Sequence of chain 1.B:
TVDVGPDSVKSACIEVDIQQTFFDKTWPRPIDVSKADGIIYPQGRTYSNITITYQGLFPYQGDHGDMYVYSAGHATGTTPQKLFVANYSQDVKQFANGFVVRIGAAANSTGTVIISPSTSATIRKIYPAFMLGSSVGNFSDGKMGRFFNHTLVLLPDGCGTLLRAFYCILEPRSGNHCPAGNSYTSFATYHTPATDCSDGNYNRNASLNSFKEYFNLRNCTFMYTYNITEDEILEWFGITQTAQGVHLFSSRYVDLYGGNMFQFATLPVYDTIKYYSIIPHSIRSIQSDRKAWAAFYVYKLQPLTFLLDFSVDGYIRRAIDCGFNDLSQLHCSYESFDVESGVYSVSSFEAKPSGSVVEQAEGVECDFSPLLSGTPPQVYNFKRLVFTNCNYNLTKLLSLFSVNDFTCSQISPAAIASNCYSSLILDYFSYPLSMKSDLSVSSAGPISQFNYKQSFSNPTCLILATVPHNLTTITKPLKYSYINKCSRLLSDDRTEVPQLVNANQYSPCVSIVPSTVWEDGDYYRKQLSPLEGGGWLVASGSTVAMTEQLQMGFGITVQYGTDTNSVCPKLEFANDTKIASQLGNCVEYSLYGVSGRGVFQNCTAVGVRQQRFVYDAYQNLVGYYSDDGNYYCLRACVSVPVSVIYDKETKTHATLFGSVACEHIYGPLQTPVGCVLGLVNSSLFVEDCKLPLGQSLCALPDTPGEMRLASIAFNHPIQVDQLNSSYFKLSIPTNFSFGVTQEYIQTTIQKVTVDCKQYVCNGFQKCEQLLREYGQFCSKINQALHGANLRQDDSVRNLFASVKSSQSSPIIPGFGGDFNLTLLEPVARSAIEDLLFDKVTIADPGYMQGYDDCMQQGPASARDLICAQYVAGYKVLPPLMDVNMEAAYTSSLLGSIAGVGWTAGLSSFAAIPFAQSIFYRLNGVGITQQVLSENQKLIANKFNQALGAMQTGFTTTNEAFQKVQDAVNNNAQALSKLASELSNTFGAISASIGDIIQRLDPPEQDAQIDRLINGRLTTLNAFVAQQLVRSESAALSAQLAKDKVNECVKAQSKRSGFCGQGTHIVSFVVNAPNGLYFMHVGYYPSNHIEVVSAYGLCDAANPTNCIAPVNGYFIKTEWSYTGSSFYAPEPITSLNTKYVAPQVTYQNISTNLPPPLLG

Binding-site contacts:
Ligand atom C11 contacts residue PHE53 of chain 1.B at 3.2 Å (hydrophobic).
Ligand atom C11 contacts residue GLN50 of chain 1.B at 3.8 Å.
Ligand atom O10 contacts residue GLN50 of chain 1.B at 3.5 Å (h-bond).
Ligand atom C11 contacts residue HIS105 of chain 1.B at 4.4 Å.
Ligand atom C10 contacts residue HIS105 of chain 1.B at 4.3 Å.
Ligand atom O8 contacts residue ARG321 of chain 1.B at 2.7 Å (salt-bridge).
Ligand atom N5 contacts residue ILE146 of chain 1.B at 2.8 Å (h-bond).
Ligand atom C4 contacts residue PHE53 of chain 1.B at 4.2 Å (hydrophobic).
Ligand atom O1B contacts residue SER149 of chain 1.B at 3.9 Å.
Ligand atom C6 contacts residue ILE146 of chain 1.B at 3.5 Å (hydrophobic).
Ligand atom O1A contacts residue SER147 of chain 1.B at 2.6 Å (h-bond).
Ligand atom C10 contacts residue GLN50 of chain 1.B at 4.1 Å.
Ligand atom O9 contacts residue HIS105 of chain 1.B at 4.2 Å.
Ligand atom C7 contacts residue ILE146 of chain 1.B at 4.1 Å (hydrophobic).
Ligand atom N5 contacts residue PHE53 of chain 1.B at 3.6 Å.
Ligand atom C10 contacts residue PHE115 of chain 1.B at 4.4 Å (hydrophobic).
Ligand atom C8 contacts residue ARG321 of chain 1.B at 3.9 Å.
Ligand atom O9 contacts residue ALA106 of chain 1.B at 2.7 Å (h-bond).
Ligand atom C9 contacts residue ALA106 of chain 1.B at 3.6 Å (hydrophobic).
Ligand atom C10 contacts residue PHE53 of chain 1.B at 3.4 Å (hydrophobic).
Ligand atom O9 contacts residue ARG321 of chain 1.B at 2.6 Å (salt-bridge).
Ligand atom C4 contacts residue PRO148 of chain 1.B at 4.5 Å (hydrophobic).
Ligand atom O8 contacts residue ILE146 of chain 1.B at 4.2 Å.
Ligand atom C1 contacts residue SER147 of chain 1.B at 3.4 Å.
Ligand atom C4 contacts residue ILE146 of chain 1.B at 3.9 Å (hydrophobic).
Ligand atom O9 contacts residue GLN318 of chain 1.B at 4.1 Å.
Ligand atom C11 contacts residue ILE146 of chain 1.B at 3.8 Å (hydrophobic).
Ligand atom O1B contacts residue PRO148 of chain 1.B at 4.2 Å.
Ligand atom O4 contacts residue PHE53 of chain 1.B at 3.3 Å.
Ligand atom O8 contacts residue SER147 of chain 1.B at 4.3 Å.
Ligand atom O1B contacts residue SER147 of chain 1.B at 3.3 Å (h-bond).
Ligand atom C10 contacts residue ILE146 of chain 1.B at 3.7 Å (hydrophobic).
Ligand atom O10 contacts residue PHE53 of chain 1.B at 3.9 Å.
Ligand atom C5 contacts residue ILE146 of chain 1.B at 3.5 Å (hydrophobic).
Ligand atom C9 contacts residue HIS105 of chain 1.B at 3.8 Å.
Ligand atom O7 contacts residue HIS105 of chain 1.B at 4.0 Å.
Ligand atom C11 contacts residue PHE115 of chain 1.B at 2.9 Å (hydrophobic).
Ligand atom O10 contacts residue HIS105 of chain 1.B at 4.2 Å.
Ligand atom C7 contacts residue HIS105 of chain 1.B at 4.2 Å.
Ligand atom C9 contacts residue ARG321 of chain 1.B at 3.7 Å.

A small-molecule ligand and the protein it binds are described below.
Small molecule (SMILES): CC(=O)N[C@H]1[C@H]([C@H](O)[C@H](O)CO)O[C@@](O)(C(=O)O)C[C@@H]1O